Sequence of chain 18.A:
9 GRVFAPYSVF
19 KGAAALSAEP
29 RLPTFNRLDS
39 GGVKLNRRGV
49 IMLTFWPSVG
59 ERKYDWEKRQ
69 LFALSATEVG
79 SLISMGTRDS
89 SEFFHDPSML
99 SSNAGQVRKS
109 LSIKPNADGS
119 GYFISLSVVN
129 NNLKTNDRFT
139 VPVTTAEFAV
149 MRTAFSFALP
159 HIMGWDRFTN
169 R

Sequence of chain 15.A:
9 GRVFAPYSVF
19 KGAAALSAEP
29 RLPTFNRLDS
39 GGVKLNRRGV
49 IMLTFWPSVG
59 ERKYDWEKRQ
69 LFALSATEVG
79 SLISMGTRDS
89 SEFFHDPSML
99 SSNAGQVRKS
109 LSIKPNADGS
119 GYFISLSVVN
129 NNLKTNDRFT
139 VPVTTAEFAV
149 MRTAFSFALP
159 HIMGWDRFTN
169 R

Binding-site contacts:
Ligand atom O4' contacts residue HIS93 of chain 15.A at 3.4 Å.
Ligand atom O4 contacts residue LYS42 of chain 15.A at 3.5 Å.
Ligand atom OP1 contacts residue LYS61 of chain 11.A at 2.9 Å.
Ligand atom N3 contacts residue PHE12 of chain 11.A at 3.1 Å.
Ligand atom C5 contacts residue HIS93 of chain 15.A at 3.4 Å.
Ligand atom C7 contacts residue GLU76 of chain 15.A at 3.5 Å.
Ligand atom C5' contacts residue TYR62 of chain 11.A at 3.4 Å (hydrophobic).
Ligand atom C6 contacts residue HIS93 of chain 15.A at 3.5 Å.
Ligand atom O4 contacts residue PHE12 of chain 11.A at 3.5 Å.
Ligand atom N3 contacts residue PHE18 of chain 11.A at 3.4 Å.
Ligand atom C2 contacts residue MET97 of chain 15.A at 3.4 Å (hydrophobic).
Ligand atom O4' contacts residue MET50 of chain 15.A at 3.3 Å.
Ligand atom O4' contacts residue ASP94 of chain 15.A at 3.4 Å (salt-bridge).
Ligand atom N3 contacts residue ARG45 of chain 15.A at 2.6 Å (salt-bridge).
Ligand atom C7 contacts residue LYS42 of chain 15.A at 3.0 Å.
Ligand atom N1 contacts residue MET97 of chain 15.A at 3.5 Å (h-bond).
Ligand atom C4 contacts residue PHE12 of chain 11.A at 3.5 Å (hydrophobic).
Ligand atom OP1 contacts residue LYS107 of chain 15.A at 2.8 Å (salt-bridge).
Ligand atom O2 contacts residue ASP94 of chain 15.A at 3.0 Å (salt-bridge).
Ligand atom O2 contacts residue TRP64 of chain 11.A at 3.4 Å.
Ligand atom C7 contacts residue HIS93 of chain 15.A at 3.4 Å.
Ligand atom C4 contacts residue ARG45 of chain 15.A at 3.3 Å.
Ligand atom O2 contacts residue MET97 of chain 15.A at 2.9 Å.
Ligand atom O4 contacts residue ARG45 of chain 15.A at 3.2 Å (salt-bridge).
Ligand atom OP1 contacts residue HIS93 of chain 15.A at 2.7 Å (h-bond).
Ligand atom C4 contacts residue PHE18 of chain 11.A at 3.4 Å (hydrophobic).
Ligand atom N3 contacts residue PHE92 of chain 15.A at 3.0 Å (h-bond).
Ligand atom O2 contacts residue PHE12 of chain 11.A at 3.1 Å.
Ligand atom OP1 contacts residue ALA71 of chain 15.A at 3.0 Å (h-bond).
Ligand atom OP2 contacts residue LYS107 of chain 15.A at 2.8 Å (salt-bridge).
Ligand atom C2 contacts residue PHE12 of chain 11.A at 3.1 Å (hydrophobic).
Ligand atom O2 contacts residue ARG60 of chain 11.A at 2.9 Å.
Ligand atom O4 contacts residue SER16 of chain 11.A at 2.9 Å (h-bond).
Ligand atom O2 contacts residue TYR62 of chain 11.A at 3.4 Å.
Ligand atom OP1 contacts residue TYR62 of chain 11.A at 3.1 Å (h-bond).
Ligand atom C6 contacts residue TRP64 of chain 11.A at 3.3 Å (hydrophobic).
Ligand atom C4 contacts residue PHE92 of chain 15.A at 3.3 Å (hydrophobic).
Ligand atom O4' contacts residue TRP64 of chain 11.A at 2.7 Å (h-bond).
Ligand atom O4 contacts residue PHE92 of chain 15.A at 3.5 Å (h-bond).
Ligand atom C1' contacts residue ASP94 of chain 15.A at 3.4 Å.

Sequence of chain 11.A:
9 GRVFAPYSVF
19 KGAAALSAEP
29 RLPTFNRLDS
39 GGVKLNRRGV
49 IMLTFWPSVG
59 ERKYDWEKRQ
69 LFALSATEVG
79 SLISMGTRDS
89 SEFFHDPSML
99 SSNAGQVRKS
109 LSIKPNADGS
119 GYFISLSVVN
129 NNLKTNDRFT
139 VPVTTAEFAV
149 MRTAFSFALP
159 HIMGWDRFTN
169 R

The protein below binds the small molecule below.
Small molecule (SMILES): Cc1cn([C@H]2C[C@H](O[P](=O)(O)OC[C@H]3O[C@@H](n4cc(C)c(=O)[nH]c4=O)C[C@@H]3O[P](=O)(O)OC[C@H]3O[C@@H](n4cc(C)c(=O)[nH]c4=O)C[C@@H]3O[P](=O)(O)OC[C@H]3O[C@@H](n4cc(C)c(=O)[nH]c4=O)C[C@@H]3O)[C@@H](CO[P](=O)(O)O[C@H]3C[C@H](n4cc(C)c(=O)[nH]c4=O)O[C@@H]3CO[P](=O)(O)O[C@H]3C[C@H](n4cc(C)c(=O)[nH]c4=O)O[C@@H]3CO[P](=O)(O)O[C@H]3C[C@H](n4cc(C)c(=O)[nH]c4=O)O[C@@H]3CO[P](=O)(O)O[C@H]3C[C@H](n4cc(C)c(=O)[nH]c4=O)O[C@@H]3CO[P](=O)(O)O[C@H]3C[C@H](n4cc(C)c(=O)[nH]c4=O)O[C@@H]3COP(=O)=O)O2)c(=O)[nH]c1=O